This protein binds this small molecule.
Small molecule (SMILES): CC(C)C[C@H](NC(=O)c1cc2ccccc2s1)C(=O)N1CCN(C(=O)[C@H](CO)NS(=O)(=O)c2ccc(Cl)cc2Cl)CC1

Sequence of chain 1.C:
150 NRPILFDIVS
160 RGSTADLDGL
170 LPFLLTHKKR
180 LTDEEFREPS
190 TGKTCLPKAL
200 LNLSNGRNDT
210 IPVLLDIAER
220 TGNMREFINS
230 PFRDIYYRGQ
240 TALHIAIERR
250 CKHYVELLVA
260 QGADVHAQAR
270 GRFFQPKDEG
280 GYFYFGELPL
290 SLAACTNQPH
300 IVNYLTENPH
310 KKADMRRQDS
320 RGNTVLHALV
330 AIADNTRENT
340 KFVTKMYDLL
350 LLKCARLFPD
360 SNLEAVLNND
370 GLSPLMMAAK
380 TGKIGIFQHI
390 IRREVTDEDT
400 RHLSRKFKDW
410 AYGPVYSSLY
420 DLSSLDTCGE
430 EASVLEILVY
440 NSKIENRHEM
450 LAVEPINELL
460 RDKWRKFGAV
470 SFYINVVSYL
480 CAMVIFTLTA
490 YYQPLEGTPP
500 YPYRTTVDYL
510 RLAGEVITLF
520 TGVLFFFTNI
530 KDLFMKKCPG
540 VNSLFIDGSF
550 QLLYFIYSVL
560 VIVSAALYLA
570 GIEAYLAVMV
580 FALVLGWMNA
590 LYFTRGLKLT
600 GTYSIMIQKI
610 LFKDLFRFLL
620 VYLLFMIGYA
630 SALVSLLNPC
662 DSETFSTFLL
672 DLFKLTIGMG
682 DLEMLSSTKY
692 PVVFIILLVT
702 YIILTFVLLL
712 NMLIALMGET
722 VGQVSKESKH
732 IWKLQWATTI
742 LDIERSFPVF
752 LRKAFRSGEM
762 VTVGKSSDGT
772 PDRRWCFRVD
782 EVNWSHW

Binding-site contacts:
Ligand atom CL34 contacts residue PHE524 of chain 1.C at 3.6 Å.
Ligand atom C09 contacts residue ASN474 of chain 1.C at 3.1 Å.
Ligand atom C05 contacts residue ASN474 of chain 1.C at 3.8 Å.
Ligand atom C23 contacts residue TYR591 of chain 1.C at 3.3 Å (hydrophobic).
Ligand atom C12 contacts residue TYR478 of chain 1.C at 3.9 Å (hydrophobic).
Ligand atom N06 contacts residue ASN474 of chain 1.C at 3.5 Å (h-bond).
Ligand atom C24 contacts residue ASN474 of chain 1.C at 3.9 Å.
Ligand atom CL34 contacts residue THR527 of chain 1.C at 3.6 Å.
Ligand atom CL37 contacts residue ASN474 of chain 1.C at 3.7 Å.
Ligand atom N19 contacts residue ASN474 of chain 1.C at 3.6 Å.
Ligand atom C18 contacts residue ASN474 of chain 1.C at 3.1 Å.
Ligand atom O40 contacts residue ASN528 of chain 1.C at 3.2 Å (h-bond).
Ligand atom O41 contacts residue THR527 of chain 1.C at 3.1 Å.
Ligand atom C04 contacts residue SER470 of chain 1.C at 3.7 Å.
Ligand atom O28 contacts residue ASP531 of chain 1.C at 3.2 Å (salt-bridge).
Ligand atom C36 contacts residue PHE524 of chain 1.C at 3.4 Å (hydrophobic).
Ligand atom C24 contacts residue TYR591 of chain 1.C at 3.3 Å (hydrophobic).
Ligand atom O40 contacts residue PHE549 of chain 1.C at 3.7 Å.
Ligand atom O42 contacts residue ASN474 of chain 1.C at 2.7 Å (h-bond).
Ligand atom C35 contacts residue PHE524 of chain 1.C at 3.0 Å (hydrophobic).
Ligand atom S16 contacts residue LEU523 of chain 1.C at 3.5 Å.
Ligand atom C03 contacts residue SER470 of chain 1.C at 3.3 Å.
Ligand atom CL37 contacts residue PHE524 of chain 1.C at 3.6 Å.
Ligand atom C13 contacts residue THR520 of chain 1.C at 3.6 Å.
Ligand atom CL34 contacts residue ASN528 of chain 1.C at 3.7 Å.
Ligand atom C39 contacts residue TYR591 of chain 1.C at 3.4 Å (hydrophobic).
Ligand atom S30 contacts residue TYR553 of chain 1.C at 3.5 Å.
Ligand atom C33 contacts residue PHE524 of chain 1.C at 3.5 Å (hydrophobic).
Ligand atom C38 contacts residue TYR591 of chain 1.C at 3.4 Å (hydrophobic).
Ligand atom C03 contacts residue PHE748 of chain 1.C at 3.8 Å (hydrophobic).
Ligand atom O31 contacts residue PHE549 of chain 1.C at 3.2 Å (h-bond).
Ligand atom C32 contacts residue TYR553 of chain 1.C at 3.7 Å (hydrophobic).
Ligand atom O31 contacts residue TYR553 of chain 1.C at 3.0 Å.
Ligand atom O40 contacts residue TYR553 of chain 1.C at 3.2 Å.
Ligand atom O31 contacts residue GLN550 of chain 1.C at 3.7 Å.
Ligand atom O28 contacts residue GLN550 of chain 1.C at 3.5 Å (h-bond).
Ligand atom C39 contacts residue TYR553 of chain 1.C at 3.6 Å (hydrophobic).
Ligand atom C38 contacts residue PHE592 of chain 1.C at 3.8 Å (hydrophobic).
Ligand atom N29 contacts residue ASN528 of chain 1.C at 3.7 Å.
Ligand atom O42 contacts residue ILE744 of chain 1.C at 3.5 Å.